Binding-site contacts:
Ligand atom N contacts residue GLU245 of chain 1.A at 2.9 Å (salt-bridge).
Ligand atom CG2 contacts residue LEU242 of chain 1.A at 4.0 Å (hydrophobic).
Ligand atom CD2 contacts residue VAL79 of chain 1.A at 3.4 Å (hydrophobic).
Ligand atom O contacts residue LYS65 of chain 1.A at 3.7 Å.
Ligand atom CA contacts residue ILE61 of chain 1.A at 4.3 Å (hydrophobic).
Ligand atom CB contacts residue ILE61 of chain 1.A at 3.8 Å (hydrophobic).
Ligand atom C contacts residue ILE61 of chain 1.A at 4.1 Å (hydrophobic).
Ligand atom CD contacts residue GLU245 of chain 1.A at 3.8 Å.
Ligand atom N contacts residue GLU245 of chain 1.A at 2.7 Å (salt-bridge).
Ligand atom C contacts residue GLU245 of chain 1.A at 3.5 Å.
Ligand atom C contacts residue LYS65 of chain 1.A at 3.4 Å.
Ligand atom CD1 contacts residue ASP241 of chain 1.A at 3.6 Å.
Ligand atom CD1 contacts residue GLN78 of chain 1.A at 3.6 Å.
Ligand atom O contacts residue LYS65 of chain 1.A at 3.0 Å (salt-bridge).
Ligand atom CD2 contacts residue ILE61 of chain 1.A at 4.1 Å (hydrophobic).
Ligand atom NE2 contacts residue LEU75 of chain 1.A at 3.8 Å.
Ligand atom CE1 contacts residue HIS76 of chain 1.A at 3.8 Å.
Ligand atom CD1 contacts residue ILE61 of chain 1.A at 3.5 Å (hydrophobic).
Ligand atom O contacts residue ILE61 of chain 1.A at 3.6 Å.
Ligand atom CB contacts residue LEU75 of chain 1.A at 4.0 Å (hydrophobic).
Ligand atom CA contacts residue GLU245 of chain 1.A at 4.0 Å.
Ligand atom CG contacts residue GLN78 of chain 1.A at 3.9 Å.
Ligand atom CB contacts residue GLU245 of chain 1.A at 3.5 Å.
Ligand atom CA contacts residue GLU245 of chain 1.A at 3.5 Å.
Ligand atom CD1 contacts residue MET246 of chain 1.A at 4.1 Å (hydrophobic).
Ligand atom CB contacts residue GLU245 of chain 1.A at 3.5 Å.
Ligand atom CD1 contacts residue LEU242 of chain 1.A at 4.0 Å (hydrophobic).
Ligand atom CD1 contacts residue GLU245 of chain 1.A at 3.5 Å.
Ligand atom CB contacts residue GLU245 of chain 1.A at 3.3 Å.
Ligand atom C contacts residue GLU245 of chain 1.A at 3.7 Å.
Ligand atom CG1 contacts residue GLU245 of chain 1.A at 4.1 Å.
Ligand atom OE1 contacts residue LEU75 of chain 1.A at 3.8 Å.
Ligand atom CD2 contacts residue MET246 of chain 1.A at 3.9 Å (hydrophobic).
Ligand atom CD2 contacts residue LEU75 of chain 1.A at 3.8 Å (hydrophobic).
Ligand atom CD2 contacts residue LEU82 of chain 1.A at 3.9 Å (hydrophobic).
Ligand atom ND1 contacts residue HIS76 of chain 1.A at 4.3 Å.
Ligand atom CA contacts residue GLU245 of chain 1.A at 3.7 Å.
Ligand atom CG contacts residue ILE61 of chain 1.A at 4.2 Å (hydrophobic).
Ligand atom CG contacts residue MET246 of chain 1.A at 4.3 Å (hydrophobic).
Ligand atom CG contacts residue GLU245 of chain 1.A at 3.0 Å.

Sequence of chain 1.A:
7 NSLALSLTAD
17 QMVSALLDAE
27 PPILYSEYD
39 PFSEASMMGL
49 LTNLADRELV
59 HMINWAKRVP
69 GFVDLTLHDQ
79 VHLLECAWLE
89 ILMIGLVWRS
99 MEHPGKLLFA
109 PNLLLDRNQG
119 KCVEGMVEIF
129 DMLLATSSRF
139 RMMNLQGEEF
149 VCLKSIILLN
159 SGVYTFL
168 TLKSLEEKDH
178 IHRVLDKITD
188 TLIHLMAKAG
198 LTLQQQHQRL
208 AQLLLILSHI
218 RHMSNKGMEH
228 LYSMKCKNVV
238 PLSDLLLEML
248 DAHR

A protein and the small-molecule ligand that binds it are described below.
Small molecule (SMILES): CC[C@H](C)[C@H](NC(=O)[C@@H](N)CCCCN)C(=O)N[C@@H](CC(C)C)C(=O)N[C@@H](Cc1cnc[nH]1)C(=O)N[C@@H](CCCN=C(N)N)C(=O)N[C@@H](CC(C)C)C(=O)N[C@@H](CC(C)C)C(=O)N[C@@H](CCC(N)=O)C(=O)N[C@H](C=O)CC(=O)O